This protein binds this small molecule.
Small molecule (SMILES): CCCCCCC(CCCCCC)(CO[C@H]1O[C@@H](CO)[C@H](O)[C@@H](O)[C@@H]1O)CO[C@H]1O[C@@H](CO)[C@H](O)[C@@H](O)[C@@H]1O

Binding-site contacts:
Ligand atom OAN contacts residue GLU26 of chain 1.B at 2.8 Å (salt-bridge).
Ligand atom OAN contacts residue PRO23 of chain 1.B at 3.9 Å.
Ligand atom O3 contacts residue ARG106 of chain 1.B at 3.3 Å (salt-bridge).
Ligand atom O3 contacts residue ARG24 of chain 1.B at 4.1 Å.
Ligand atom O4 contacts residue PRO23 of chain 1.B at 3.8 Å.
Ligand atom C4 contacts residue PRO23 of chain 1.B at 3.9 Å (hydrophobic).
Ligand atom OAL contacts residue ARG106 of chain 1.B at 3.9 Å.
Ligand atom OCB contacts residue PRO23 of chain 1.B at 3.4 Å (h-bond).
Ligand atom O3 contacts residue PRO23 of chain 1.B at 3.6 Å.
Ligand atom C3 contacts residue PRO23 of chain 1.B at 4.3 Å (hydrophobic).
Ligand atom O2 contacts residue ARG106 of chain 1.B at 3.5 Å.
Ligand atom CCQ contacts residue PRO23 of chain 1.B at 4.5 Å (hydrophobic).
Ligand atom C2 contacts residue ARG106 of chain 1.B at 4.2 Å.
Ligand atom OCB contacts residue GLU26 of chain 1.B at 3.2 Å (salt-bridge).
Ligand atom CBP contacts residue ARG106 of chain 1.B at 3.7 Å.
Ligand atom CCQ contacts residue GLU26 of chain 1.B at 4.0 Å.
Ligand atom C3 contacts residue ARG106 of chain 1.B at 3.8 Å.
Ligand atom CCH contacts residue GLU26 of chain 1.B at 3.8 Å.

Sequence of chain 1.B:
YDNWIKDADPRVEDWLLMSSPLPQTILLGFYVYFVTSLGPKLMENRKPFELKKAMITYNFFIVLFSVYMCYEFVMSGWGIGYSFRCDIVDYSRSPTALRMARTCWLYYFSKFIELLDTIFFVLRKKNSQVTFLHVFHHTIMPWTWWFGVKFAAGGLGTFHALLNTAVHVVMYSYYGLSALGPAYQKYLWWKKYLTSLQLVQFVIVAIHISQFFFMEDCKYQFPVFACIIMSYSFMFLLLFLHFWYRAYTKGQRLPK